Sequence of chain 1.B:
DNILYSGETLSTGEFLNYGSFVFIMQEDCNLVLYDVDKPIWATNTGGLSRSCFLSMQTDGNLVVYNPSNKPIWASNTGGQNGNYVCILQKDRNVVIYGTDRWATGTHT

Sequence of chain 2.B:
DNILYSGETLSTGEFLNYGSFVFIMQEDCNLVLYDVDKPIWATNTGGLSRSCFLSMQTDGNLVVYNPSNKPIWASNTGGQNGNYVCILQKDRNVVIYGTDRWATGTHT

Binding-site contacts:
Ligand atom O5 contacts residue ASN30 of chain 1.B at 2.8 Å (h-bond).
Ligand atom C4 contacts residue GLN26 of chain 1.B at 4.1 Å.
Ligand atom O2 contacts residue GLN26 of chain 1.B at 2.7 Å (h-bond).
Ligand atom C2 contacts residue ASP37 of chain 2.B at 3.5 Å.
Ligand atom C5 contacts residue ASN30 of chain 1.B at 3.8 Å.
Ligand atom O5 contacts residue ASP37 of chain 2.B at 4.2 Å.
Ligand atom O3 contacts residue GLN26 of chain 1.B at 3.0 Å (h-bond).
Ligand atom C1 contacts residue ASN30 of chain 1.B at 3.4 Å.
Ligand atom C1 contacts residue ASP37 of chain 2.B at 3.5 Å.
Ligand atom O4 contacts residue ASP37 of chain 2.B at 4.3 Å.
Ligand atom C1 contacts residue GLN26 of chain 1.B at 4.1 Å.
Ligand atom C3 contacts residue GLN26 of chain 1.B at 3.8 Å.
Ligand atom C6 contacts residue ASN30 of chain 1.B at 4.0 Å.
Ligand atom C2 contacts residue GLN26 of chain 1.B at 3.7 Å.
Ligand atom O4 contacts residue TYR34 of chain 1.B at 2.7 Å (h-bond).
Ligand atom C2 contacts residue GLN26 of chain 1.B at 3.7 Å.
Ligand atom C6 contacts residue VAL32 of chain 1.B at 4.4 Å (hydrophobic).
Ligand atom O3 contacts residue ASP28 of chain 1.B at 4.4 Å.
Ligand atom O2 contacts residue LYS38 of chain 2.B at 4.2 Å.
Ligand atom O2 contacts residue ASP28 of chain 1.B at 2.7 Å (salt-bridge).
Ligand atom O6 contacts residue ALA42 of chain 1.B at 4.4 Å.
Ligand atom C1 contacts residue TYR34 of chain 1.B at 3.4 Å (hydrophobic).
Ligand atom C2 contacts residue ASN30 of chain 1.B at 3.7 Å.
Ligand atom C4 contacts residue TYR34 of chain 1.B at 3.3 Å (hydrophobic).
Ligand atom C2 contacts residue ASP28 of chain 1.B at 3.3 Å.
Ligand atom O2 contacts residue ASP37 of chain 2.B at 3.0 Å (salt-bridge).
Ligand atom O6 contacts residue ASN44 of chain 1.B at 4.2 Å.
Ligand atom C1 contacts residue ASP28 of chain 1.B at 4.2 Å.
Ligand atom O2 contacts residue ASN30 of chain 1.B at 2.9 Å (h-bond).
Ligand atom C2 contacts residue TYR34 of chain 1.B at 3.8 Å (hydrophobic).
Ligand atom O3 contacts residue TYR34 of chain 1.B at 3.3 Å (h-bond).
Ligand atom O6 contacts residue ASN30 of chain 1.B at 4.2 Å.
Ligand atom C6 contacts residue PRO39 of chain 1.B at 4.2 Å (hydrophobic).
Ligand atom O4 contacts residue ASP28 of chain 1.B at 4.4 Å.
Ligand atom O4 contacts residue PRO39 of chain 1.B at 4.2 Å.
Ligand atom C3 contacts residue TYR34 of chain 1.B at 3.9 Å (hydrophobic).
Ligand atom O2 contacts residue VAL32 of chain 1.B at 4.4 Å.
Ligand atom C4 contacts residue ASN30 of chain 1.B at 4.2 Å.
Ligand atom C3 contacts residue GLN26 of chain 1.B at 3.9 Å.
Ligand atom C4 contacts residue VAL32 of chain 1.B at 4.3 Å (hydrophobic).

This small molecule binds to this protein.
Small molecule (SMILES): CO[C@H]1O[C@H](CO)[C@@H](O)[C@H](O[C@H]2O[C@H](CO)[C@@H](O)[C@H](O)[C@@H]2O)[C@@H]1O